Sequence of chain 1.B:
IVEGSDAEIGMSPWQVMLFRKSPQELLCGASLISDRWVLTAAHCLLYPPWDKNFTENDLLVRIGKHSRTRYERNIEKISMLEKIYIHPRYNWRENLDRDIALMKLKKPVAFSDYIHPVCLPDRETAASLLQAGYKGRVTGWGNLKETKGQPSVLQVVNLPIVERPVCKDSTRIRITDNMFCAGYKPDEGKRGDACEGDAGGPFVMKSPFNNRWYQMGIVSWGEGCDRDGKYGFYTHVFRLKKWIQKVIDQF

The small molecule below binds the protein below.
Small molecule (SMILES): CC(=O)N[C@@H]1[C@@H](O)[C@H](O)[C@@H](CO)O[C@H]1O

Binding-site contacts:
Ligand atom C5 contacts residue ASN53 of chain 1.B at 3.7 Å.
Ligand atom C7 contacts residue ASN53 of chain 1.B at 4.0 Å.
Ligand atom C2 contacts residue ASN53 of chain 1.B at 2.6 Å.
Ligand atom N2 contacts residue LEU46 of chain 1.B at 4.1 Å.
Ligand atom O7 contacts residue PRO48 of chain 1.B at 3.9 Å.
Ligand atom N2 contacts residue ASN53 of chain 1.B at 3.1 Å (h-bond).
Ligand atom O7 contacts residue TRP92 of chain 1.B at 4.1 Å.
Ligand atom C3 contacts residue ASN53 of chain 1.B at 3.9 Å.
Ligand atom O5 contacts residue ASN53 of chain 1.B at 2.3 Å (h-bond).
Ligand atom C1 contacts residue ASN53 of chain 1.B at 1.4 Å.
Ligand atom C4 contacts residue ASN53 of chain 1.B at 4.3 Å.